Sequence of chain 1.A:
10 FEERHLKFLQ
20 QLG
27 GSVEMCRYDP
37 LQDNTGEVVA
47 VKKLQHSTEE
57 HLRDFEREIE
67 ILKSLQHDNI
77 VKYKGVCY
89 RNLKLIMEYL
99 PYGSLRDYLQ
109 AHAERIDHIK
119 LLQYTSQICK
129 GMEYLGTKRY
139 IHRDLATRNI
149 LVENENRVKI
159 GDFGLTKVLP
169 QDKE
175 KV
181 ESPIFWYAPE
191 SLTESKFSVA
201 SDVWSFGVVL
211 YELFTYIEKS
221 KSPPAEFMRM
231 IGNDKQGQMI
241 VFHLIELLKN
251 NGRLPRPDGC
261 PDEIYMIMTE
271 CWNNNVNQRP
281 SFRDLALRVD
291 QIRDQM

Binding-site contacts:
Ligand atom F1 contacts residue GLY159 of chain 1.A at 3.2 Å.
Ligand atom C4 contacts residue LEU149 of chain 1.A at 3.7 Å (hydrophobic).
Ligand atom N2 contacts residue LEU98 of chain 1.A at 3.8 Å.
Ligand atom N6 contacts residue LEU149 of chain 1.A at 3.8 Å.
Ligand atom C5 contacts residue LEU21 of chain 1.A at 3.8 Å (hydrophobic).
Ligand atom C14 contacts residue GLY159 of chain 1.A at 3.3 Å.
Ligand atom N1 contacts residue TYR97 of chain 1.A at 3.6 Å.
Ligand atom N2 contacts residue ALA46 of chain 1.A at 3.4 Å.
Ligand atom O1 contacts residue LEU21 of chain 1.A at 3.6 Å.
Ligand atom C12 contacts residue ARG146 of chain 1.A at 3.4 Å.
Ligand atom N2 contacts residue LEU149 of chain 1.A at 3.5 Å.
Ligand atom C2 contacts residue LEU149 of chain 1.A at 3.4 Å (hydrophobic).
Ligand atom C13 contacts residue LEU149 of chain 1.A at 3.5 Å (hydrophobic).
Ligand atom C13 contacts residue GLY159 of chain 1.A at 3.8 Å.
Ligand atom N5 contacts residue LEU21 of chain 1.A at 3.8 Å.
Ligand atom N1 contacts residue LEU149 of chain 1.A at 3.7 Å.
Ligand atom C15 contacts residue PRO99 of chain 1.A at 3.8 Å (hydrophobic).
Ligand atom C8 contacts residue LEU21 of chain 1.A at 3.8 Å (hydrophobic).
Ligand atom N2 contacts residue GLU96 of chain 1.A at 3.0 Å (salt-bridge).
Ligand atom C2 contacts residue ALA46 of chain 1.A at 3.4 Å (hydrophobic).
Ligand atom F2 contacts residue LEU21 of chain 1.A at 3.5 Å.
Ligand atom C6 contacts residue LEU21 of chain 1.A at 3.8 Å (hydrophobic).
Ligand atom C16 contacts residue TYR97 of chain 1.A at 3.3 Å (hydrophobic).
Ligand atom N3 contacts residue TYR97 of chain 1.A at 3.6 Å.
Ligand atom F1 contacts residue ASN147 of chain 1.A at 3.4 Å.
Ligand atom C6 contacts residue GLY101 of chain 1.A at 3.4 Å.
Ligand atom C12 contacts residue LEU149 of chain 1.A at 3.4 Å (hydrophobic).
Ligand atom F1 contacts residue LEU149 of chain 1.A at 3.5 Å.
Ligand atom C15 contacts residue TYR97 of chain 1.A at 3.2 Å (hydrophobic).
Ligand atom C1 contacts residue MET95 of chain 1.A at 3.6 Å (hydrophobic).
Ligand atom F1 contacts residue ASP160 of chain 1.A at 3.7 Å.
Ligand atom N8 contacts residue GLY101 of chain 1.A at 3.6 Å.
Ligand atom N1 contacts residue LEU98 of chain 1.A at 2.9 Å (h-bond).
Ligand atom N4 contacts residue GLY101 of chain 1.A at 3.4 Å.
Ligand atom C3 contacts residue LEU149 of chain 1.A at 3.6 Å (hydrophobic).
Ligand atom N3 contacts residue LEU98 of chain 1.A at 3.2 Å (h-bond).
Ligand atom C4 contacts residue LEU98 of chain 1.A at 3.9 Å (hydrophobic).
Ligand atom C10 contacts residue GLY22 of chain 1.A at 3.8 Å.
Ligand atom N1 contacts residue GLU96 of chain 1.A at 3.5 Å (salt-bridge).
Ligand atom C1 contacts residue ALA46 of chain 1.A at 3.6 Å (hydrophobic).

A small-molecule ligand and the protein it binds are described below.
Small molecule (SMILES): Cc1cc(Nc2nc(O[C@@H](C)c3ncc(F)cn3)c(F)c(N3CCOCC3)n2)[nH]n1